Sequence of chain 58.R:
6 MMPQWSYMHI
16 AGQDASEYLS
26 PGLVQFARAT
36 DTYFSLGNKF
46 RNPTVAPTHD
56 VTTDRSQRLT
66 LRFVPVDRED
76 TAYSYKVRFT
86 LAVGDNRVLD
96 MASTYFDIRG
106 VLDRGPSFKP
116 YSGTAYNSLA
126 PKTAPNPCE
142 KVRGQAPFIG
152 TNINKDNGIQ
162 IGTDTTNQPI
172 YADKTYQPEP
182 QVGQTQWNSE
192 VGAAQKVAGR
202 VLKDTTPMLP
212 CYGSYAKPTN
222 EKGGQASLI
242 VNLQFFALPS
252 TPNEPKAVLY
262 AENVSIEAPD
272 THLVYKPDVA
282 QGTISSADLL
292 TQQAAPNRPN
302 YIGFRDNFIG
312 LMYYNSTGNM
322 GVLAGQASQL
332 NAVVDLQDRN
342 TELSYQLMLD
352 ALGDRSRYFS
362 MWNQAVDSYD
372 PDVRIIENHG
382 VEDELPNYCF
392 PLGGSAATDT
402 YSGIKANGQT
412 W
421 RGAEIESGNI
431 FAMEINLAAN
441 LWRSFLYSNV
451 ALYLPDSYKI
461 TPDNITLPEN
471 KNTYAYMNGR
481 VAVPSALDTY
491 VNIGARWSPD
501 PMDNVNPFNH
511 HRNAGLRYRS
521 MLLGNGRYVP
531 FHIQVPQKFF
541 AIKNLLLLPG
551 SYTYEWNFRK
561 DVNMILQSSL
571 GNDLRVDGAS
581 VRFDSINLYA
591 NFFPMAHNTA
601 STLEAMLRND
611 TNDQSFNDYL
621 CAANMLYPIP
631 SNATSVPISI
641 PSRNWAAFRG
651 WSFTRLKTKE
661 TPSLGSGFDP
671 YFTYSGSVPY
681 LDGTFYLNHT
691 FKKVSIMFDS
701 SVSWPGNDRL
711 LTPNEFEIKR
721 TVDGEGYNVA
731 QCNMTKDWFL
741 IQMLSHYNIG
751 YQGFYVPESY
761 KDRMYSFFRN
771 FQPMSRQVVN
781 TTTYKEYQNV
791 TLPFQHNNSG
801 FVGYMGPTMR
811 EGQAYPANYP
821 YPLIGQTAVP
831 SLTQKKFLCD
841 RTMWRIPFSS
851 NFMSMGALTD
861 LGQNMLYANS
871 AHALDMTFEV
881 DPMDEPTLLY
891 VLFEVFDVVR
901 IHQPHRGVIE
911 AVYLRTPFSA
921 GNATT

Sequence of chain 58.Q:
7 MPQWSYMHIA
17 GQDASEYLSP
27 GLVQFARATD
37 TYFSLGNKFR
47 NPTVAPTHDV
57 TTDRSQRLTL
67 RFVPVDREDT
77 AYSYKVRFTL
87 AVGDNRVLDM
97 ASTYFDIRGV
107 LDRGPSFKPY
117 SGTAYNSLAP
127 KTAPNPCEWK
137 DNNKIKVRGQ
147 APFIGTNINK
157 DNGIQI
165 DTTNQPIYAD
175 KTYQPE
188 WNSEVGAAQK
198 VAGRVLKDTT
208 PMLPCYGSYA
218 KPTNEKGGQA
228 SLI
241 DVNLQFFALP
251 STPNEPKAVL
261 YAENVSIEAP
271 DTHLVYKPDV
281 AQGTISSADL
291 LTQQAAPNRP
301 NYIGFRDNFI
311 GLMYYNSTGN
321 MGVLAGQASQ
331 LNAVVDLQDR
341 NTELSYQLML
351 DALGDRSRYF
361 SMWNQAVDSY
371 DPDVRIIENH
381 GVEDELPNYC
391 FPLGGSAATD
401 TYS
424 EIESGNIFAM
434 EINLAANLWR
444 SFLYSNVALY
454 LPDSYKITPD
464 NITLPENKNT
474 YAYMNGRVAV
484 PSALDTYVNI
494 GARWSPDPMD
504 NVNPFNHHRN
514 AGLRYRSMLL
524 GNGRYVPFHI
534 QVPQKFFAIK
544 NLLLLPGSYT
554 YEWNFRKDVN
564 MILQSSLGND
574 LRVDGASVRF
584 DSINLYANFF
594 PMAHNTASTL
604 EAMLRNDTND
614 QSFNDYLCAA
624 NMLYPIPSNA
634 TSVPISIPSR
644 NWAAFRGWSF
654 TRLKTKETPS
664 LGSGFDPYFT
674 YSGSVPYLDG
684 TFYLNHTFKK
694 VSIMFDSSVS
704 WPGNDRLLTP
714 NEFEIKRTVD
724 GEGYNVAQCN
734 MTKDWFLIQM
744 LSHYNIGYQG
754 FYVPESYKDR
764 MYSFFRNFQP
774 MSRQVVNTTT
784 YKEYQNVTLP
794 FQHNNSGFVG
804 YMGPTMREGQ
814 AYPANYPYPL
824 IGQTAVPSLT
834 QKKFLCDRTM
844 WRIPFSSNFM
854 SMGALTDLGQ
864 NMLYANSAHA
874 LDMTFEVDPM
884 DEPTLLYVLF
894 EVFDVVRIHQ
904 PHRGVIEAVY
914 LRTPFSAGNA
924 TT

Binding-site contacts:
Ligand atom NE2 contacts residue ARG845 of chain 58.R at 4.0 Å.
Ligand atom CB contacts residue CYS621 of chain 58.R at 3.5 Å (hydrophobic).
Ligand atom N contacts residue TYR619 of chain 58.R at 3.5 Å (h-bond).
Ligand atom CD contacts residue ARG46 of chain 58.Q at 3.3 Å.
Ligand atom CE1 contacts residue LEU348 of chain 58.R at 3.5 Å (hydrophobic).
Ligand atom CD2 contacts residue GLU894 of chain 58.R at 3.7 Å.
Ligand atom CB contacts residue ALA857 of chain 58.R at 4.2 Å (hydrophobic).
Ligand atom N contacts residue CYS621 of chain 58.R at 3.0 Å (h-bond).
Ligand atom CB contacts residue TYR619 of chain 58.R at 3.7 Å (hydrophobic).
Ligand atom CA contacts residue CYS621 of chain 58.R at 3.2 Å (hydrophobic).
Ligand atom CG contacts residue GLU894 of chain 58.R at 3.2 Å.
Ligand atom N contacts residue ARG649 of chain 58.R at 4.2 Å.
Ligand atom CB contacts residue LEU620 of chain 58.R at 3.8 Å (hydrophobic).
Ligand atom CG contacts residue ASN617 of chain 58.R at 3.7 Å.
Ligand atom CD contacts residue ASN617 of chain 58.R at 3.1 Å.
Ligand atom O contacts residue ALA857 of chain 58.R at 3.7 Å.
Ligand atom CD2 contacts residue ARG845 of chain 58.R at 4.0 Å.
Ligand atom O contacts residue TYR619 of chain 58.R at 2.7 Å.
Ligand atom N contacts residue TYR619 of chain 58.R at 3.6 Å.
Ligand atom CB contacts residue TYR619 of chain 58.R at 4.0 Å (hydrophobic).
Ligand atom CG contacts residue CYS621 of chain 58.R at 3.9 Å (hydrophobic).
Ligand atom C contacts residue ARG649 of chain 58.R at 3.9 Å.
Ligand atom CE1 contacts residue GLU894 of chain 58.R at 4.1 Å.
Ligand atom NE2 contacts residue GLU894 of chain 58.R at 4.2 Å.
Ligand atom CB contacts residue GLU894 of chain 58.R at 3.4 Å.
Ligand atom ND1 contacts residue LEU348 of chain 58.R at 3.6 Å.
Ligand atom O contacts residue ARG649 of chain 58.R at 3.3 Å (salt-bridge).
Ligand atom C contacts residue TYR619 of chain 58.R at 3.2 Å (hydrophobic).
Ligand atom CA contacts residue TYR619 of chain 58.R at 4.1 Å (hydrophobic).
Ligand atom N contacts residue ASN617 of chain 58.R at 2.9 Å (h-bond).
Ligand atom C contacts residue ARG845 of chain 58.R at 4.1 Å.
Ligand atom CB contacts residue PHE896 of chain 58.R at 4.0 Å (hydrophobic).
Ligand atom CA contacts residue ASN617 of chain 58.R at 4.1 Å.
Ligand atom ND1 contacts residue GLU894 of chain 58.R at 3.5 Å (salt-bridge).
Ligand atom CB contacts residue ARG649 of chain 58.R at 4.2 Å.
Ligand atom CG contacts residue ARG46 of chain 58.Q at 3.1 Å.
Ligand atom CD contacts residue CYS621 of chain 58.R at 3.5 Å (hydrophobic).
Ligand atom CB contacts residue ARG649 of chain 58.R at 4.1 Å.
Ligand atom N contacts residue ASP618 of chain 58.R at 3.4 Å (salt-bridge).
Ligand atom CA contacts residue TYR619 of chain 58.R at 4.2 Å (hydrophobic).

A protein and the small-molecule ligand that binds it are described below.
Small molecule (SMILES): NC(N)=NCCC[C@H](NC(=O)[C@@H]1CCCN1)C(=O)N[C@H](C=O)CC1=NC=NC1